Sequence of chain 1.A:
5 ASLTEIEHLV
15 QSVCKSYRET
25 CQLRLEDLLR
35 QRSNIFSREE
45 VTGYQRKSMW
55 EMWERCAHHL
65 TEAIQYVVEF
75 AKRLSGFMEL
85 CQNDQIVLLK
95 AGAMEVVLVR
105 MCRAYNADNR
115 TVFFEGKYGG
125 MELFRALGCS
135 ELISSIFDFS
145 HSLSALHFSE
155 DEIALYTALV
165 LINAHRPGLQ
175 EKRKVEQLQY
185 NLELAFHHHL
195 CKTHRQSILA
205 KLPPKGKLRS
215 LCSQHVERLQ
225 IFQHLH

Binding-site contacts:
Ligand atom C24 contacts residue MET105 of chain 1.A at 4.0 Å (hydrophobic).
Ligand atom C18 contacts residue MET105 of chain 1.A at 3.7 Å (hydrophobic).
Ligand atom F33 contacts residue LEU136 of chain 1.A at 3.9 Å.
Ligand atom CL contacts residue CYS60 of chain 1.A at 3.6 Å.
Ligand atom F19 contacts residue PHE141 of chain 1.A at 3.2 Å.
Ligand atom O23 contacts residue HIS63 of chain 1.A at 3.4 Å.
Ligand atom C10 contacts residue ALA67 of chain 1.A at 4.0 Å (hydrophobic).
Ligand atom C20 contacts residue MET105 of chain 1.A at 3.4 Å (hydrophobic).
Ligand atom O08 contacts residue MET105 of chain 1.A at 4.0 Å.
Ligand atom O22 contacts residue HIS63 of chain 1.A at 3.2 Å.
Ligand atom C10 contacts residue GLN26 of chain 1.A at 3.5 Å.
Ligand atom C07 contacts residue VAL101 of chain 1.A at 3.9 Å (hydrophobic).
Ligand atom O08 contacts residue VAL101 of chain 1.A at 3.4 Å.
Ligand atom C30 contacts residue TRP57 of chain 1.A at 3.7 Å (hydrophobic).
Ligand atom C20 contacts residue VAL116 of chain 1.A at 3.7 Å (hydrophobic).
Ligand atom O23 contacts residue PHE118 of chain 1.A at 3.8 Å.
Ligand atom C29 contacts residue TRP57 of chain 1.A at 3.7 Å (hydrophobic).
Ligand atom C32 contacts residue HIS219 of chain 1.A at 3.8 Å.
Ligand atom N13 contacts residue HIS63 of chain 1.A at 3.8 Å.
Ligand atom F19 contacts residue PHE128 of chain 1.A at 3.5 Å.
Ligand atom C24 contacts residue VAL101 of chain 1.A at 3.8 Å (hydrophobic).
Ligand atom O11 contacts residue MET105 of chain 1.A at 3.6 Å.
Ligand atom O22 contacts residue CYS60 of chain 1.A at 3.8 Å.
Ligand atom N13 contacts residue LEU64 of chain 1.A at 3.9 Å.
Ligand atom F33 contacts residue ILE140 of chain 1.A at 3.4 Å.
Ligand atom F33 contacts residue ILE137 of chain 1.A at 3.4 Å.
Ligand atom CL contacts residue ALA61 of chain 1.A at 3.5 Å.
Ligand atom O22 contacts residue PHE118 of chain 1.A at 3.7 Å.
Ligand atom S14 contacts residue HIS63 of chain 1.A at 3.7 Å.
Ligand atom C31 contacts residue LEU136 of chain 1.A at 3.5 Å (hydrophobic).
Ligand atom C18 contacts residue PHE128 of chain 1.A at 3.5 Å (hydrophobic).
Ligand atom C20 contacts residue PHE128 of chain 1.A at 3.9 Å (hydrophobic).
Ligand atom C17 contacts residue PHE128 of chain 1.A at 3.7 Å (hydrophobic).
Ligand atom C25 contacts residue HIS219 of chain 1.A at 3.9 Å.
Ligand atom F19 contacts residue MET105 of chain 1.A at 3.8 Å.
Ligand atom F33 contacts residue HIS219 of chain 1.A at 3.9 Å.
Ligand atom C32 contacts residue LEU131 of chain 1.A at 3.9 Å (hydrophobic).
Ligand atom O01 contacts residue CYS60 of chain 1.A at 3.3 Å.
Ligand atom N03 contacts residue HIS219 of chain 1.A at 3.2 Å (h-bond).
Ligand atom C26 contacts residue HIS219 of chain 1.A at 3.8 Å.

This small molecule binds to this protein.
Small molecule (SMILES): O=C(Nc1ccc2c(c1)N(S(=O)(=O)c1ccc(F)cc1)C[C@H](CO)O2)c1c(F)cccc1Cl